Sequence of chain 1.W:
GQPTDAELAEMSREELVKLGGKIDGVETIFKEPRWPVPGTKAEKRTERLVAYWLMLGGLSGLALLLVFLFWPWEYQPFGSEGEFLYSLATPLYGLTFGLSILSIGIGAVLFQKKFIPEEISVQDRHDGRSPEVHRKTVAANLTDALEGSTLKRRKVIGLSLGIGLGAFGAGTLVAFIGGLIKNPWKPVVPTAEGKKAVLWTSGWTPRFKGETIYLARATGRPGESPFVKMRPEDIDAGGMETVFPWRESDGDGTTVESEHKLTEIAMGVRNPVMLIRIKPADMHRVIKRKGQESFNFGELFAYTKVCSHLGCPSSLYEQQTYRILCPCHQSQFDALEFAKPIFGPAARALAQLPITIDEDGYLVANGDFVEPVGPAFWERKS

Binding-site contacts:
Ligand atom CL1 contacts residue LEU163 of chain 1.V at 2.9 Å.
Ligand atom C16 contacts residue ALA171 of chain 1.V at 3.3 Å (hydrophobic).
Ligand atom N08 contacts residue ASP306 of chain 1.V at 3.2 Å (salt-bridge).
Ligand atom C04 contacts residue ASP306 of chain 1.V at 3.5 Å.
Ligand atom C05 contacts residue GLY167 of chain 1.V at 3.2 Å.
Ligand atom C04 contacts residue SER296 of chain 1.V at 3.4 Å.
Ligand atom C17 contacts residue ALA171 of chain 1.V at 3.8 Å (hydrophobic).
Ligand atom C07 contacts residue ASP306 of chain 1.V at 3.2 Å.
Ligand atom C17 contacts residue MET302 of chain 1.V at 3.6 Å (hydrophobic).
Ligand atom C11 contacts residue ILE175 of chain 1.V at 3.4 Å (hydrophobic).
Ligand atom C13 contacts residue PRO298 of chain 1.V at 3.7 Å (hydrophobic).
Ligand atom C37 contacts residue ALA171 of chain 1.V at 3.8 Å (hydrophobic).
Ligand atom C10 contacts residue HIS329 of chain 1.W at 3.7 Å.
Ligand atom C37 contacts residue ILE175 of chain 1.V at 3.5 Å (hydrophobic).
Ligand atom C18 contacts residue PHE150 of chain 1.V at 3.6 Å (hydrophobic).
Ligand atom C05 contacts residue PRO298 of chain 1.V at 3.6 Å (hydrophobic).
Ligand atom C02 contacts residue GLN297 of chain 1.V at 3.7 Å.
Ligand atom C37 contacts residue MET334 of chain 1.V at 3.3 Å (hydrophobic).
Ligand atom O39 contacts residue PRO298 of chain 1.V at 3.0 Å.
Ligand atom C11 contacts residue ALA171 of chain 1.V at 3.5 Å (hydrophobic).
Ligand atom N08 contacts residue ALA170 of chain 1.V at 3.7 Å.
Ligand atom N06 contacts residue ASP306 of chain 1.V at 3.8 Å.
Ligand atom CL1 contacts residue GLY167 of chain 1.V at 3.5 Å.
Ligand atom C15 contacts residue ALA171 of chain 1.V at 3.7 Å (hydrophobic).
Ligand atom C03 contacts residue GLY167 of chain 1.V at 3.7 Å.
Ligand atom C16 contacts residue MET302 of chain 1.V at 3.7 Å (hydrophobic).
Ligand atom C09 contacts residue ASP306 of chain 1.V at 3.7 Å.
Ligand atom C15 contacts residue MET302 of chain 1.V at 3.5 Å (hydrophobic).
Ligand atom C38 contacts residue MET334 of chain 1.V at 3.4 Å (hydrophobic).
Ligand atom C10 contacts residue ILE309 of chain 1.V at 3.8 Å (hydrophobic).
Ligand atom C26 contacts residue MET186 of chain 1.V at 3.3 Å (hydrophobic).
Ligand atom C38 contacts residue THR305 of chain 1.V at 3.5 Å.
Ligand atom C38 contacts residue ALA171 of chain 1.V at 3.3 Å (hydrophobic).
Ligand atom C35 contacts residue ILE175 of chain 1.V at 3.4 Å (hydrophobic).
Ligand atom CL1 contacts residue GLN297 of chain 1.V at 3.0 Å.
Ligand atom C02 contacts residue GLY167 of chain 1.V at 3.1 Å.
Ligand atom C36 contacts residue ILE175 of chain 1.V at 3.7 Å (hydrophobic).
Ligand atom N08 contacts residue HIS329 of chain 1.W at 3.1 Å (h-bond).
Ligand atom N14 contacts residue ALA171 of chain 1.V at 3.3 Å.
Ligand atom C03 contacts residue SER296 of chain 1.V at 3.2 Å.

This small molecule binds to this protein.
Small molecule (SMILES): CCc1nc2ccc(Cl)cn2c1C(=O)NCc1ccc(N2CCC(c3ccc(OC(F)(F)F)cc3)CC2)cc1

Sequence of chain 1.V:
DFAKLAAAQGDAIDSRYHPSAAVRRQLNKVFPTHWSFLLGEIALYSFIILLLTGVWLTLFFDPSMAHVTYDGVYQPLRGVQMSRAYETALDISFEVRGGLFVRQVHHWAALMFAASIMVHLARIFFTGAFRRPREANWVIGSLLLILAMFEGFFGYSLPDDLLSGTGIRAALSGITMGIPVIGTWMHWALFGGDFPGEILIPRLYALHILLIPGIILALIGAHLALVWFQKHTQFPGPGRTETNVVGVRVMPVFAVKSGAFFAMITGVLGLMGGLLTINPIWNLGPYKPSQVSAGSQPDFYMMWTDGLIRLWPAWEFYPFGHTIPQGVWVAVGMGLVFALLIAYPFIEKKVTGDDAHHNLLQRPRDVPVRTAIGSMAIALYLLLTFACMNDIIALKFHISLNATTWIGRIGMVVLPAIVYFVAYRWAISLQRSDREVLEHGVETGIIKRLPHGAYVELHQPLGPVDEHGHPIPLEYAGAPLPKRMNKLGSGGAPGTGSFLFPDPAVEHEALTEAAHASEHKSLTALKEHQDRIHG